Binding-site contacts:
Ligand atom N2 contacts residue ASN405 of chain 1.D at 2.8 Å (h-bond).
Ligand atom C6 contacts residue ARG375 of chain 1.D at 3.9 Å.
Ligand atom C5 contacts residue ASN405 of chain 1.D at 3.6 Å.
Ligand atom C2 contacts residue GLN56 of chain 1.D at 3.7 Å.
Ligand atom O7 contacts residue GLN56 of chain 1.D at 3.9 Å.
Ligand atom C1 contacts residue GLN56 of chain 1.D at 3.6 Å.
Ligand atom C8 contacts residue SER407 of chain 1.D at 3.5 Å.
Ligand atom C8 contacts residue TYR58 of chain 1.D at 3.7 Å (hydrophobic).
Ligand atom O4 contacts residue ASP355 of chain 1.D at 4.0 Å.
Ligand atom C1 contacts residue ASP355 of chain 1.D at 4.1 Å.
Ligand atom C8 contacts residue GLN56 of chain 1.D at 3.9 Å.
Ligand atom C6 contacts residue ASP355 of chain 1.D at 3.4 Å.
Ligand atom C8 contacts residue GLU78 of chain 1.D at 3.4 Å.
Ligand atom C6 contacts residue TYR403 of chain 1.D at 4.1 Å (hydrophobic).
Ligand atom O4 contacts residue TYR58 of chain 1.D at 4.0 Å.
Ligand atom C4 contacts residue TYR58 of chain 1.D at 3.8 Å (hydrophobic).
Ligand atom C3 contacts residue ASP355 of chain 1.D at 3.6 Å.
Ligand atom C3 contacts residue TYR58 of chain 1.D at 3.6 Å (hydrophobic).
Ligand atom C2 contacts residue ASP355 of chain 1.D at 4.1 Å.
Ligand atom C1 contacts residue ASN405 of chain 1.D at 1.4 Å.
Ligand atom C1 contacts residue ARG375 of chain 1.D at 3.5 Å.
Ligand atom C1 contacts residue TYR58 of chain 1.D at 3.7 Å (hydrophobic).
Ligand atom O6 contacts residue ARG375 of chain 1.D at 3.0 Å (salt-bridge).
Ligand atom N2 contacts residue ASP355 of chain 1.D at 3.9 Å.
Ligand atom C7 contacts residue ASN405 of chain 1.D at 4.0 Å.
Ligand atom C5 contacts residue TYR58 of chain 1.D at 3.4 Å (hydrophobic).
Ligand atom C2 contacts residue ASN405 of chain 1.D at 2.4 Å.
Ligand atom C8 contacts residue TYR403 of chain 1.D at 3.6 Å (hydrophobic).
Ligand atom N2 contacts residue GLN56 of chain 1.D at 2.7 Å (h-bond).
Ligand atom C3 contacts residue ASN405 of chain 1.D at 3.8 Å.
Ligand atom C2 contacts residue ARG375 of chain 1.D at 4.0 Å.
Ligand atom C7 contacts residue GLN56 of chain 1.D at 3.4 Å.
Ligand atom C7 contacts residue TYR58 of chain 1.D at 3.9 Å (hydrophobic).
Ligand atom O5 contacts residue TYR58 of chain 1.D at 4.0 Å.
Ligand atom C5 contacts residue ARG375 of chain 1.D at 3.9 Å.
Ligand atom O6 contacts residue ASP355 of chain 1.D at 2.4 Å (salt-bridge).
Ligand atom O7 contacts residue TYR58 of chain 1.D at 3.4 Å.
Ligand atom O5 contacts residue ARG375 of chain 1.D at 2.8 Å (salt-bridge).
Ligand atom C5 contacts residue ASP355 of chain 1.D at 3.7 Å.
Ligand atom O5 contacts residue ASN405 of chain 1.D at 2.3 Å (h-bond).

Sequence of chain 1.D:
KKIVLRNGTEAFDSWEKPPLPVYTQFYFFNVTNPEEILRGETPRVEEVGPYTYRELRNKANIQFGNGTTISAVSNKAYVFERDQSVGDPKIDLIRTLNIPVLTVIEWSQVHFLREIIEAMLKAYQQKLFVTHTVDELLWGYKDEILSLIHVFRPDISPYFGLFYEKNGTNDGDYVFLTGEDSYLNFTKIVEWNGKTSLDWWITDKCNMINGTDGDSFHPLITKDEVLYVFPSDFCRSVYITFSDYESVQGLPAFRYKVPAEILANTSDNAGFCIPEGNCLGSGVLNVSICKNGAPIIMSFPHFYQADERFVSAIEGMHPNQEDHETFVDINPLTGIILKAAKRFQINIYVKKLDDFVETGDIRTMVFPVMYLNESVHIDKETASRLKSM

The protein below binds the small molecule below.
Small molecule (SMILES): CC(=O)N[C@H]1[C@H](O[C@H]2[C@H](O)[C@@H](NC(C)=O)CO[C@@H]2CO)O[C@H](CO)[C@@H](O[C@@H]2O[C@H](CO)[C@@H](O)[C@H](O[C@H]3O[C@H](CO)[C@@H](O)[C@H](O)[C@@H]3O[C@@H]3O[C@H](CO)[C@@H](O)[C@H](O)[C@H]3NC(C)=O)[C@@H]2O)[C@@H]1O